Binding-site contacts:
Ligand atom O4 contacts residue NAG1 of chain 1.D at 3.1 Å.
Ligand atom C1 contacts residue ASN48 of chain 1.A at 2.7 Å.
Ligand atom O6 contacts residue PRO20 of chain 1.A at 4.0 Å.
Ligand atom C1 contacts residue TYR35 of chain 1.A at 3.3 Å (hydrophobic).
Ligand atom C5 contacts residue TYR35 of chain 1.A at 3.9 Å (hydrophobic).
Ligand atom O7 contacts residue BOG1 of chain 1.H at 3.6 Å.
Ligand atom C6 contacts residue NAG1 of chain 1.D at 3.6 Å.
Ligand atom O5 contacts residue ASN48 of chain 1.A at 2.5 Å (h-bond).
Ligand atom O5 contacts residue PRO20 of chain 1.A at 4.2 Å.
Ligand atom O7 contacts residue ASN48 of chain 1.A at 4.2 Å.
Ligand atom O6 contacts residue ASN48 of chain 1.A at 4.0 Å.
Ligand atom C5 contacts residue NAG1 of chain 1.D at 4.2 Å.
Ligand atom C6 contacts residue TYR35 of chain 1.A at 4.3 Å (hydrophobic).
Ligand atom C4 contacts residue NAG1 of chain 1.D at 4.2 Å.
Ligand atom C6 contacts residue ASN48 of chain 1.A at 4.4 Å.
Ligand atom C2 contacts residue ASN48 of chain 1.A at 3.5 Å.
Ligand atom C6 contacts residue PRO20 of chain 1.A at 4.2 Å (hydrophobic).
Ligand atom O5 contacts residue TYR35 of chain 1.A at 3.1 Å (h-bond).
Ligand atom N2 contacts residue ASN48 of chain 1.A at 4.3 Å.
Ligand atom C5 contacts residue ASN48 of chain 1.A at 3.9 Å.
Ligand atom O6 contacts residue NAG1 of chain 1.D at 4.5 Å.

A small-molecule ligand and the protein it binds are described below.
Small molecule (SMILES): CC(=O)N[C@@H]1[C@@H](O)[C@H](O)[C@@H](CO)O[C@H]1O

Sequence of chain 1.A:
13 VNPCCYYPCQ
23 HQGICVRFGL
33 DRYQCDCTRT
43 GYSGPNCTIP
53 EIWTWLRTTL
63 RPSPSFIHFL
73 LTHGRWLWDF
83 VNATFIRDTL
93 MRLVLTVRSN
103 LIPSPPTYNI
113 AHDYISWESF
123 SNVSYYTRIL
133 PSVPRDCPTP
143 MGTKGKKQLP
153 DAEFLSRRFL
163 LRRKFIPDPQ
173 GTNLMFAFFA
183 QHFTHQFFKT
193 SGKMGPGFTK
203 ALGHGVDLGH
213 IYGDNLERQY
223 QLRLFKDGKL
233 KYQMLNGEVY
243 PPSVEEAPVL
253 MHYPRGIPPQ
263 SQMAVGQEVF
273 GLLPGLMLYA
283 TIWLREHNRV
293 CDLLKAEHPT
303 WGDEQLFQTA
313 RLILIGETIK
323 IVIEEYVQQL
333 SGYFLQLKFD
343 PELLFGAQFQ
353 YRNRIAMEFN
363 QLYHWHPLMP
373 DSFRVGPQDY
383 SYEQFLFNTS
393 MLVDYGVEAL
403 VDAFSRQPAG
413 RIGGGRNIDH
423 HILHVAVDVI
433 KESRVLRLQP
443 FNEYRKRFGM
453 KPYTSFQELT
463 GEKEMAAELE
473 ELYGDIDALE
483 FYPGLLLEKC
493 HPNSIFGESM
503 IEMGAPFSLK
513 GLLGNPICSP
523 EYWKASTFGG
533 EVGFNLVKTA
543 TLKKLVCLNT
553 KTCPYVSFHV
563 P